Sequence of chain 1.A:
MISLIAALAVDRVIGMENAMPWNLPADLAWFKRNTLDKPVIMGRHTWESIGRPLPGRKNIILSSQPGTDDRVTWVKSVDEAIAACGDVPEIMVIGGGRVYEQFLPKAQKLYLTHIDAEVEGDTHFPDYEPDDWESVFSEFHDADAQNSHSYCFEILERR

Binding-site contacts:
Ligand atom N8 contacts residue LEU28 of chain 1.A at 3.5 Å.
Ligand atom NA4 contacts residue ALA6 of chain 1.A at 4.0 Å.
Ligand atom N8 contacts residue ASP27 of chain 1.A at 3.5 Å (salt-bridge).
Ligand atom C16 contacts residue PHE31 of chain 1.A at 3.5 Å (hydrophobic).
Ligand atom C16 contacts residue LEU28 of chain 1.A at 3.9 Å (hydrophobic).
Ligand atom C4A contacts residue PHE31 of chain 1.A at 4.0 Å (hydrophobic).
Ligand atom O2 contacts residue ARG57 of chain 1.A at 3.1 Å (salt-bridge).
Ligand atom N10 contacts residue ILE50 of chain 1.A at 3.5 Å.
Ligand atom NA2 contacts residue ALA7 of chain 1.A at 3.8 Å.
Ligand atom CT contacts residue ARG57 of chain 1.A at 3.6 Å.
Ligand atom C9 contacts residue ILE50 of chain 1.A at 4.0 Å (hydrophobic).
Ligand atom C11 contacts residue LEU28 of chain 1.A at 4.0 Å (hydrophobic).
Ligand atom C4 contacts residue ILE5 of chain 1.A at 3.7 Å (hydrophobic).
Ligand atom N3 contacts residue ALA6 of chain 1.A at 3.6 Å.
Ligand atom NA4 contacts residue ILE5 of chain 1.A at 2.9 Å (h-bond).
Ligand atom O1 contacts residue LYS32 of chain 1.A at 3.5 Å.
Ligand atom N3 contacts residue PHE31 of chain 1.A at 3.9 Å.
Ligand atom O1 contacts residue ARG57 of chain 1.A at 3.2 Å (salt-bridge).
Ligand atom C15 contacts residue PHE31 of chain 1.A at 3.9 Å (hydrophobic).
Ligand atom N3 contacts residue ILE5 of chain 1.A at 3.7 Å.
Ligand atom NA4 contacts residue PHE31 of chain 1.A at 4.0 Å.
Ligand atom NA2 contacts residue ALA6 of chain 1.A at 3.5 Å (h-bond).
Ligand atom N1 contacts residue ALA7 of chain 1.A at 3.7 Å.
Ligand atom O1 contacts residue PHE31 of chain 1.A at 3.4 Å.
Ligand atom C4 contacts residue PHE31 of chain 1.A at 3.7 Å (hydrophobic).
Ligand atom CT contacts residue LYS32 of chain 1.A at 3.9 Å.
Ligand atom C2 contacts residue ALA6 of chain 1.A at 3.9 Å (hydrophobic).
Ligand atom O2 contacts residue LYS32 of chain 1.A at 3.6 Å.
Ligand atom NA2 contacts residue ASP27 of chain 1.A at 3.0 Å (salt-bridge).
Ligand atom NA4 contacts residue TYR100 of chain 1.A at 3.5 Å (h-bond).
Ligand atom C2 contacts residue ASP27 of chain 1.A at 3.2 Å.
Ligand atom C7 contacts residue LEU28 of chain 1.A at 3.7 Å (hydrophobic).
Ligand atom N1 contacts residue ASP27 of chain 1.A at 2.5 Å (salt-bridge).
Ligand atom C14 contacts residue ILE50 of chain 1.A at 3.6 Å (hydrophobic).
Ligand atom N3 contacts residue ALA7 of chain 1.A at 3.9 Å.
Ligand atom N5 contacts residue ILE94 of chain 1.A at 3.9 Å.
Ligand atom C2 contacts residue ALA7 of chain 1.A at 3.8 Å (hydrophobic).
Ligand atom NA2 contacts residue THR113 of chain 1.A at 3.6 Å (h-bond).
Ligand atom NA4 contacts residue ILE94 of chain 1.A at 3.0 Å (h-bond).
Ligand atom C8A contacts residue ASP27 of chain 1.A at 3.5 Å.

This small molecule binds to this protein.
Small molecule (SMILES): CN(Cc1cnc2nc(N)nc(N)c2n1)c1ccc(C(=O)N[C@@H](CCC(=O)O)C(=O)O)cc1